This small molecule binds to this protein.
Small molecule (SMILES): CC(=O)N[C@@H]1[C@@H](O)[C@H](O)[C@@H](CO)O[C@H]1O

Sequence of chain 2.B:
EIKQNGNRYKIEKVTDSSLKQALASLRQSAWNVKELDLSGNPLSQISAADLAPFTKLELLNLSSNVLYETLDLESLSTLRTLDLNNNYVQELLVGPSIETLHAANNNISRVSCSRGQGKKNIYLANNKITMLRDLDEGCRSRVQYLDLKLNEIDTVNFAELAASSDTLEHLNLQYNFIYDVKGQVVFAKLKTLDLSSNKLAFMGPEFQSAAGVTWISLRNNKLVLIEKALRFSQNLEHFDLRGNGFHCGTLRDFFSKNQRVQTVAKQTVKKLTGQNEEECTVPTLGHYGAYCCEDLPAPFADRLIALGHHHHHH

Binding-site contacts:
Ligand atom C7 contacts residue ASN64 of chain 2.B at 3.5 Å.
Ligand atom C2 contacts residue ASP86 of chain 2.B at 3.8 Å.
Ligand atom C8 contacts residue ASP86 of chain 2.B at 4.1 Å.
Ligand atom O6 contacts residue SER42 of chain 2.B at 2.8 Å (h-bond).
Ligand atom O5 contacts residue SER42 of chain 2.B at 4.0 Å.
Ligand atom C5 contacts residue SER66 of chain 2.B at 4.0 Å.
Ligand atom O6 contacts residue SER66 of chain 2.B at 4.3 Å.
Ligand atom O7 contacts residue ASN64 of chain 2.B at 4.1 Å.
Ligand atom C3 contacts residue ASN64 of chain 2.B at 3.8 Å.
Ligand atom O5 contacts residue ASP40 of chain 2.B at 4.4 Å.
Ligand atom C1 contacts residue ASN64 of chain 2.B at 1.4 Å.
Ligand atom C8 contacts residue ASN64 of chain 2.B at 4.3 Å.
Ligand atom C4 contacts residue ASN64 of chain 2.B at 4.2 Å.
Ligand atom C1 contacts residue ASP86 of chain 2.B at 3.8 Å.
Ligand atom N2 contacts residue ASP86 of chain 2.B at 3.1 Å (salt-bridge).
Ligand atom C2 contacts residue ASN64 of chain 2.B at 2.4 Å.
Ligand atom O5 contacts residue SER66 of chain 2.B at 4.0 Å.
Ligand atom C1 contacts residue SER66 of chain 2.B at 3.8 Å.
Ligand atom C6 contacts residue SER42 of chain 2.B at 4.1 Å.
Ligand atom C5 contacts residue ASN64 of chain 2.B at 3.7 Å.
Ligand atom C7 contacts residue ASP86 of chain 2.B at 4.0 Å.
Ligand atom N2 contacts residue ASN64 of chain 2.B at 2.8 Å (h-bond).
Ligand atom C8 contacts residue THR84 of chain 2.B at 3.9 Å.
Ligand atom O5 contacts residue ASN64 of chain 2.B at 2.4 Å (h-bond).
Ligand atom C3 contacts residue ASP86 of chain 2.B at 4.0 Å.
Ligand atom C8 contacts residue LEU62 of chain 2.B at 4.0 Å (hydrophobic).